Sequence of chain 1.K:
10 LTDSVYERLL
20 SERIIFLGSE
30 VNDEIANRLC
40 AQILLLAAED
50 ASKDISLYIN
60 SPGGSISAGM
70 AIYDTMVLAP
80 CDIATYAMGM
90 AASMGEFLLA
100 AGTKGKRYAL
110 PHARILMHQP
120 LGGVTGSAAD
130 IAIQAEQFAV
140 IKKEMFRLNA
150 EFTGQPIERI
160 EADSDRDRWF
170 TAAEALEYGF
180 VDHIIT

Binding-site contacts:
Ligand atom CD2 contacts residue S0R1 of chain 1.NA at 4.5 Å.
Ligand atom CD1 contacts residue MET144 of chain 1.K at 3.7 Å (hydrophobic).
Ligand atom CG contacts residue PRO119 of chain 1.K at 4.4 Å (hydrophobic).
Ligand atom CB contacts residue PRO119 of chain 1.K at 4.4 Å (hydrophobic).
Ligand atom CG contacts residue S0R1 of chain 1.NA at 4.1 Å.
Ligand atom CD1 contacts residue MET93 of chain 1.K at 4.1 Å (hydrophobic).
Ligand atom CB contacts residue ILE65 of chain 1.K at 3.5 Å (hydrophobic).
Ligand atom C contacts residue SER92 of chain 1.K at 3.0 Å.
Ligand atom CA contacts residue MET93 of chain 1.K at 4.4 Å (hydrophobic).
Ligand atom CD1 contacts residue SER92 of chain 1.K at 4.1 Å.
Ligand atom OXT contacts residue HIS117 of chain 1.K at 4.4 Å.
Ligand atom CA contacts residue ILE65 of chain 1.K at 4.4 Å (hydrophobic).
Ligand atom OXT contacts residue S0R1 of chain 1.NA at 4.0 Å.
Ligand atom C contacts residue GLY62 of chain 1.K at 4.4 Å.
Ligand atom CD2 contacts residue PRO119 of chain 1.K at 4.2 Å (hydrophobic).
Ligand atom CB contacts residue S0R1 of chain 1.NA at 3.1 Å.
Ligand atom O contacts residue MET93 of chain 1.K at 2.1 Å (h-bond).
Ligand atom C contacts residue GLY63 of chain 1.K at 3.5 Å.
Ligand atom O contacts residue GLY63 of chain 1.K at 4.1 Å.
Ligand atom OXT contacts residue GLY63 of chain 1.K at 3.1 Å (h-bond).
Ligand atom N contacts residue S0R1 of chain 1.NA at 1.3 Å.
Ligand atom C contacts residue MET93 of chain 1.K at 3.1 Å (hydrophobic).
Ligand atom CD2 contacts residue GLN118 of chain 1.K at 3.8 Å.
Ligand atom CD2 contacts residue HIS117 of chain 1.K at 3.1 Å.
Ligand atom CG contacts residue HIS117 of chain 1.K at 4.2 Å.
Ligand atom OXT contacts residue SER92 of chain 1.K at 2.8 Å.
Ligand atom C contacts residue S0R1 of chain 1.NA at 3.6 Å.
Ligand atom OXT contacts residue GLY62 of chain 1.K at 3.5 Å.
Ligand atom N contacts residue GLY63 of chain 1.K at 2.9 Å (h-bond).
Ligand atom CA contacts residue GLY63 of chain 1.K at 3.8 Å.
Ligand atom CA contacts residue SER92 of chain 1.K at 4.1 Å.
Ligand atom CA contacts residue S0R1 of chain 1.NA at 2.4 Å.
Ligand atom O contacts residue SER92 of chain 1.K at 2.9 Å.
Ligand atom OXT contacts residue MET93 of chain 1.K at 3.4 Å (h-bond).
Ligand atom CD2 contacts residue SER92 of chain 1.K at 4.0 Å.
Ligand atom N contacts residue ILE65 of chain 1.K at 4.0 Å.

A small-molecule ligand and the protein it binds are described below.
Small molecule (SMILES): CC(C)C[C@H](N)C(=O)O